Sequence of chain 1.B:
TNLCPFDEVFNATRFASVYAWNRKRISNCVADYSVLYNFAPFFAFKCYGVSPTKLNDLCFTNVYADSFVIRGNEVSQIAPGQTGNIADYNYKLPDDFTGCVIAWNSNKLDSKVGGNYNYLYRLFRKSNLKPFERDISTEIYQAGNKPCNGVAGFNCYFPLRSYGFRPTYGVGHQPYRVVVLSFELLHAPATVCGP

Binding-site contacts:
Ligand atom C3 contacts residue ASN11 of chain 1.B at 3.8 Å.
Ligand atom O7 contacts residue ASP7 of chain 1.B at 2.9 Å (salt-bridge).
Ligand atom C5 contacts residue ASN11 of chain 1.B at 3.7 Å.
Ligand atom C7 contacts residue ASN11 of chain 1.B at 3.2 Å.
Ligand atom C8 contacts residue ASN38 of chain 1.B at 4.0 Å.
Ligand atom O7 contacts residue ASN11 of chain 1.B at 3.2 Å (h-bond).
Ligand atom C4 contacts residue ASN11 of chain 1.B at 4.2 Å.
Ligand atom O5 contacts residue ASN11 of chain 1.B at 2.4 Å (h-bond).
Ligand atom C8 contacts residue ASN11 of chain 1.B at 4.3 Å.
Ligand atom C8 contacts residue PHE39 of chain 1.B at 3.9 Å (hydrophobic).
Ligand atom N2 contacts residue ASN11 of chain 1.B at 2.8 Å (h-bond).
Ligand atom C1 contacts residue ASN11 of chain 1.B at 1.4 Å.
Ligand atom C7 contacts residue ASP7 of chain 1.B at 4.0 Å.
Ligand atom C8 contacts residue ASP7 of chain 1.B at 4.5 Å.
Ligand atom C2 contacts residue ASN11 of chain 1.B at 2.4 Å.

A protein and the small-molecule ligand that binds it are described below.
Small molecule (SMILES): CC(=O)N[C@@H]1[C@@H](O)[C@H](O)[C@@H](CO)O[C@H]1O